Sequence of chain 1.D:
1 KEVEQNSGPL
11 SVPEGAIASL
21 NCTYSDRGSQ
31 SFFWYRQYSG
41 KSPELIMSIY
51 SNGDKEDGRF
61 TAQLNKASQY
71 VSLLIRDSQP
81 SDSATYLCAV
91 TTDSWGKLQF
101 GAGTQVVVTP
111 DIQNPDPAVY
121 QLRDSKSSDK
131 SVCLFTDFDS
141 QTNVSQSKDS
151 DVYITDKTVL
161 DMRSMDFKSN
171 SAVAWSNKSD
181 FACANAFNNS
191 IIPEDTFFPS

Sequence of chain 1.A:
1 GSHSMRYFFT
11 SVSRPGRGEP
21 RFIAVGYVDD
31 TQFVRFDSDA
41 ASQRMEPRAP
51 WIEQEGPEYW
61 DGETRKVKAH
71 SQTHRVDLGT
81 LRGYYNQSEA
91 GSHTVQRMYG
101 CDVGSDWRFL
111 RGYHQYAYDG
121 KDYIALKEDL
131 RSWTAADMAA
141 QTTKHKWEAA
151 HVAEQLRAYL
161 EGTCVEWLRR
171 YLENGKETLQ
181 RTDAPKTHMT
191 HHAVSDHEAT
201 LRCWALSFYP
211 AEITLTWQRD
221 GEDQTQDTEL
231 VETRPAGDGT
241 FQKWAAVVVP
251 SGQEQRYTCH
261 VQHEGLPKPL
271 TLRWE

This small molecule binds to this protein.
Small molecule (SMILES): CC(C)C[C@H](NC(=O)[C@@H](N)CC(C)C)C(=O)N[C@@H](Cc1ccccc1)C(=O)NCC(=O)N[C@@H](CCCCN)C(=O)N1CCC[C@H]1C(=O)N[C@H](C(=O)N[C@@H](Cc1ccc(O)cc1)C(=O)N[C@H](C(=O)O)C(C)C)C(C)C

Binding-site contacts:
Ligand atom CD1 contacts residue GLU63 of chain 1.A at 3.3 Å.
Ligand atom CA contacts residue LEU97 of chain 1.E at 3.4 Å (hydrophobic).
Ligand atom O contacts residue GLN30 of chain 1.D at 3.1 Å (h-bond).
Ligand atom O contacts residue TRP147 of chain 1.A at 2.8 Å (h-bond).
Ligand atom CD2 contacts residue TYR99 of chain 1.A at 3.4 Å (hydrophobic).
Ligand atom CZ contacts residue GLU30 of chain 1.E at 3.3 Å.
Ligand atom O contacts residue SER94 of chain 1.D at 2.7 Å (h-bond).
Ligand atom O contacts residue TYR84 of chain 1.A at 2.9 Å (h-bond).
Ligand atom O contacts residue TYR159 of chain 1.A at 2.7 Å (h-bond).
Ligand atom O contacts residue LYS146 of chain 1.A at 3.1 Å (salt-bridge).
Ligand atom O contacts residue LYS66 of chain 1.A at 2.7 Å (salt-bridge).
Ligand atom CB contacts residue GLU63 of chain 1.A at 3.5 Å.
Ligand atom OXT contacts residue GOL1 of chain 1.T at 3.1 Å (h-bond).
Ligand atom CE contacts residue 3IB1 of chain 1.S at 2.4 Å.
Ligand atom N contacts residue GLN30 of chain 1.D at 3.0 Å (h-bond).
Ligand atom CA contacts residue ASP77 of chain 1.A at 3.4 Å.
Ligand atom N contacts residue LEU97 of chain 1.E at 3.1 Å (h-bond).
Ligand atom O contacts residue THR143 of chain 1.A at 2.8 Å (h-bond).
Ligand atom N contacts residue GLU63 of chain 1.A at 2.9 Å (salt-bridge).
Ligand atom N contacts residue LYS66 of chain 1.A at 3.5 Å (salt-bridge).
Ligand atom NZ contacts residue 3IB1 of chain 1.S at 1.3 Å.
Ligand atom N contacts residue TYR171 of chain 1.A at 2.7 Å (h-bond).
Ligand atom CG contacts residue GLU63 of chain 1.A at 3.4 Å.
Ligand atom C contacts residue LYS66 of chain 1.A at 3.4 Å.
Ligand atom CG2 contacts residue ASP77 of chain 1.A at 3.5 Å.
Ligand atom N contacts residue TYR7 of chain 1.A at 2.8 Å (h-bond).
Ligand atom N contacts residue TYR99 of chain 1.A at 3.0 Å (h-bond).
Ligand atom CA contacts residue TYR7 of chain 1.A at 3.4 Å (hydrophobic).
Ligand atom CB contacts residue TYR99 of chain 1.A at 3.4 Å (hydrophobic).
Ligand atom CE2 contacts residue GLU30 of chain 1.E at 3.1 Å.
Ligand atom OH contacts residue GLU30 of chain 1.E at 2.7 Å (salt-bridge).
Ligand atom OH contacts residue GLN72 of chain 1.A at 3.4 Å (h-bond).
Ligand atom CB contacts residue LYS146 of chain 1.A at 3.5 Å.
Ligand atom NZ contacts residue GLY96 of chain 1.E at 2.9 Å (h-bond).
Ligand atom N contacts residue ASP77 of chain 1.A at 2.9 Å (salt-bridge).
Ligand atom O contacts residue ASP93 of chain 1.D at 3.4 Å.
Ligand atom O contacts residue HIS70 of chain 1.A at 3.3 Å.
Ligand atom CD2 contacts residue PHE9 of chain 1.A at 3.5 Å (hydrophobic).
Ligand atom CD2 contacts residue LEU97 of chain 1.E at 3.5 Å (hydrophobic).
Ligand atom C contacts residue TYR7 of chain 1.A at 3.5 Å (hydrophobic).

Sequence of chain 1.E:
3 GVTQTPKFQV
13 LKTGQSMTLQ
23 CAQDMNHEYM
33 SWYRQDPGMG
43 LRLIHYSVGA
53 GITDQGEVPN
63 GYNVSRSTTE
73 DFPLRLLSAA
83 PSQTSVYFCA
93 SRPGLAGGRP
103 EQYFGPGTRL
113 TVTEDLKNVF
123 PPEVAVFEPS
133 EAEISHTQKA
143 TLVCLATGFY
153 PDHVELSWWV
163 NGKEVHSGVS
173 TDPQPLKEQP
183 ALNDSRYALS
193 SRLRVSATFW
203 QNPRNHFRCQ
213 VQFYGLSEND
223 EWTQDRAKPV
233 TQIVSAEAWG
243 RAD